Sequence of chain 1.J:
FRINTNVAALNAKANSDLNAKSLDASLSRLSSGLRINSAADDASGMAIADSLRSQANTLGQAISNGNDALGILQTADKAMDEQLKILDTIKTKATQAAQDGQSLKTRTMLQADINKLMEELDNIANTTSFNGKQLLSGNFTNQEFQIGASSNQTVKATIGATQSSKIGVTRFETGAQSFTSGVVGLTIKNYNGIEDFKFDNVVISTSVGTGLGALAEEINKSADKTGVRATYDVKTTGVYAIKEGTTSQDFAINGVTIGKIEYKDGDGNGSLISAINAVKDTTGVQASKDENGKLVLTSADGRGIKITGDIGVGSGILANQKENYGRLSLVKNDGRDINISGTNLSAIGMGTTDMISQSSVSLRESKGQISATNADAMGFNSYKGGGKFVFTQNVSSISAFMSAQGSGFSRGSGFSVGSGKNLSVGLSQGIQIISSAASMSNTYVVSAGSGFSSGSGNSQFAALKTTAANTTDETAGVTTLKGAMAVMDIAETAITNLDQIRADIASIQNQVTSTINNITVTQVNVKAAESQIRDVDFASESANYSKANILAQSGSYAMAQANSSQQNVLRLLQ

A small-molecule ligand and the protein it binds are described below.
Small molecule (SMILES): C[C@H](O)[C@H](N)[C@@H]1O[C@](O)(C(=O)O)C[C@H](O)[C@@H]1N

Binding-site contacts:
Ligand atom O1A contacts residue SER456 of chain 1.J at 3.2 Å.
Ligand atom N5 contacts residue THR354 of chain 1.J at 4.4 Å.
Ligand atom C5 contacts residue SER461 of chain 1.J at 4.0 Å.
Ligand atom O1B contacts residue GLY459 of chain 1.J at 3.7 Å.
Ligand atom C1 contacts residue SER461 of chain 1.J at 1.9 Å.
Ligand atom O6 contacts residue SER456 of chain 1.J at 4.4 Å.
Ligand atom C7 contacts residue MET357 of chain 1.J at 4.2 Å (hydrophobic).
Ligand atom N7 contacts residue MET357 of chain 1.J at 3.5 Å.
Ligand atom N7 contacts residue SER461 of chain 1.J at 4.0 Å.
Ligand atom C9 contacts residue ALA440 of chain 1.J at 4.0 Å (hydrophobic).
Ligand atom C3 contacts residue SER461 of chain 1.J at 2.7 Å.
Ligand atom C4 contacts residue SER461 of chain 1.J at 3.6 Å.
Ligand atom C5 contacts residue THR354 of chain 1.J at 3.9 Å.
Ligand atom O4 contacts residue THR355 of chain 1.J at 4.4 Å.
Ligand atom O1A contacts residue SER461 of chain 1.J at 2.8 Å (h-bond).
Ligand atom C2 contacts residue GLN462 of chain 1.J at 4.5 Å.
Ligand atom O6 contacts residue SER461 of chain 1.J at 2.4 Å (h-bond).
Ligand atom O1B contacts residue SER458 of chain 1.J at 4.3 Å.
Ligand atom C8 contacts residue ALA439 of chain 1.J at 3.4 Å (hydrophobic).
Ligand atom C8 contacts residue ALA440 of chain 1.J at 4.4 Å (hydrophobic).
Ligand atom C4 contacts residue GLN462 of chain 1.J at 4.3 Å.
Ligand atom O1B contacts residue GLY457 of chain 1.J at 3.7 Å.
Ligand atom C2 contacts residue SER461 of chain 1.J at 1.4 Å.
Ligand atom O4 contacts residue THR354 of chain 1.J at 2.3 Å (h-bond).
Ligand atom C9 contacts residue ALA439 of chain 1.J at 3.2 Å (hydrophobic).
Ligand atom C7 contacts residue SER461 of chain 1.J at 4.5 Å.
Ligand atom N7 contacts residue MET442 of chain 1.J at 3.6 Å.
Ligand atom C6 contacts residue SER461 of chain 1.J at 3.2 Å.
Ligand atom O4 contacts residue GLN462 of chain 1.J at 4.3 Å.
Ligand atom C7 contacts residue ALA439 of chain 1.J at 4.0 Å (hydrophobic).
Ligand atom C1 contacts residue SER456 of chain 1.J at 4.1 Å.
Ligand atom O1B contacts residue SER461 of chain 1.J at 2.4 Å (h-bond).
Ligand atom C6 contacts residue MET357 of chain 1.J at 4.4 Å (hydrophobic).
Ligand atom O1A contacts residue SER458 of chain 1.J at 4.4 Å.
Ligand atom C7 contacts residue MET442 of chain 1.J at 4.3 Å (hydrophobic).
Ligand atom C1 contacts residue GLY457 of chain 1.J at 3.4 Å.
Ligand atom N7 contacts residue ALA439 of chain 1.J at 3.8 Å.
Ligand atom O1A contacts residue GLY457 of chain 1.J at 2.4 Å (h-bond).
Ligand atom C4 contacts residue THR354 of chain 1.J at 3.3 Å.